Sequence of chain 1.B:
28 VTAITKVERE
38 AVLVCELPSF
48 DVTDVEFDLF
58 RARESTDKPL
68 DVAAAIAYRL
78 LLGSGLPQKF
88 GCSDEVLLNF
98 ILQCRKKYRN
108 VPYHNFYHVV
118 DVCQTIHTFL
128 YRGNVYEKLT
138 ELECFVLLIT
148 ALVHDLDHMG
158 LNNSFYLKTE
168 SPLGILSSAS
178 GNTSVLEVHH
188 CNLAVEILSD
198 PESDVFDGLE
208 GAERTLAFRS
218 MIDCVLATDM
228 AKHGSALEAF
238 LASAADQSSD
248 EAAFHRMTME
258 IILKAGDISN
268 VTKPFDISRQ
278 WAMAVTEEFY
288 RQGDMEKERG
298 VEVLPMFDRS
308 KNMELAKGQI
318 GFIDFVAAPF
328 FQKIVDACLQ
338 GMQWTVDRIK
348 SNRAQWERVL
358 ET

This protein binds this small molecule.
Small molecule (SMILES): COc1ccc(C2=NN(C(C)C)C(=O)[C@@H]3CC=CC[C@H]23)cc1C#CC(=O)NCCc1ccccc1F

Binding-site contacts:
Ligand atom C27 contacts residue MET303 of chain 1.B at 3.6 Å (hydrophobic).
Ligand atom C21 contacts residue GLY315 of chain 1.B at 3.7 Å.
Ligand atom O1 contacts residue VAL282 of chain 1.B at 3.7 Å.
Ligand atom C15 contacts residue ASP264 of chain 1.B at 3.8 Å.
Ligand atom F1 contacts residue MET303 of chain 1.B at 4.0 Å.
Ligand atom C15 contacts residue MET227 of chain 1.B at 3.6 Å (hydrophobic).
Ligand atom C11 contacts residue PHE319 of chain 1.B at 3.9 Å (hydrophobic).
Ligand atom C17 contacts residue MET227 of chain 1.B at 3.9 Å (hydrophobic).
Ligand atom C3 contacts residue PHE319 of chain 1.B at 4.0 Å (hydrophobic).
Ligand atom C1 contacts residue GLN316 of chain 1.B at 3.5 Å.
Ligand atom C26 contacts residue MET303 of chain 1.B at 3.6 Å (hydrophobic).
Ligand atom C10 contacts residue MET303 of chain 1.B at 3.8 Å (hydrophobic).
Ligand atom O3 contacts residue GLY315 of chain 1.B at 3.5 Å.
Ligand atom C19 contacts residue GLN316 of chain 1.B at 3.7 Å.
Ligand atom C24 contacts residue MET303 of chain 1.B at 3.4 Å (hydrophobic).
Ligand atom N1 contacts residue PHE319 of chain 1.B at 3.9 Å.
Ligand atom N3 contacts residue GLY315 of chain 1.B at 3.6 Å.
Ligand atom C16 contacts residue MET227 of chain 1.B at 3.5 Å (hydrophobic).
Ligand atom F1 contacts residue PHE319 of chain 1.B at 3.6 Å.
Ligand atom C20 contacts residue GLN316 of chain 1.B at 3.5 Å.
Ligand atom C17 contacts residue ILE265 of chain 1.B at 3.7 Å (hydrophobic).
Ligand atom C28 contacts residue MET303 of chain 1.B at 3.5 Å (hydrophobic).
Ligand atom C1 contacts residue VAL282 of chain 1.B at 3.9 Å (hydrophobic).
Ligand atom C4 contacts residue PHE286 of chain 1.B at 3.9 Å (hydrophobic).
Ligand atom C6 contacts residue PHE319 of chain 1.B at 3.8 Å (hydrophobic).
Ligand atom C25 contacts residue MET303 of chain 1.B at 3.4 Å (hydrophobic).
Ligand atom C2 contacts residue PHE319 of chain 1.B at 3.9 Å (hydrophobic).
Ligand atom O1 contacts residue GLN316 of chain 1.B at 3.0 Å (h-bond).
Ligand atom C2 contacts residue VAL282 of chain 1.B at 3.9 Å (hydrophobic).
Ligand atom C16 contacts residue ASP264 of chain 1.B at 3.6 Å.
Ligand atom C21 contacts residue GLN316 of chain 1.B at 3.9 Å.
Ligand atom C1 contacts residue ASN267 of chain 1.B at 3.6 Å.
Ligand atom C7 contacts residue PHE319 of chain 1.B at 3.9 Å (hydrophobic).
Ligand atom C29 contacts residue MET303 of chain 1.B at 3.4 Å (hydrophobic).
Ligand atom O3 contacts residue GLN316 of chain 1.B at 3.4 Å (h-bond).
Ligand atom O2 contacts residue MET227 of chain 1.B at 3.3 Å.
Ligand atom C12 contacts residue MET227 of chain 1.B at 3.6 Å (hydrophobic).
Ligand atom C4 contacts residue PHE319 of chain 1.B at 3.7 Å (hydrophobic).
Ligand atom O3 contacts residue THR283 of chain 1.B at 3.9 Å.
Ligand atom C5 contacts residue PHE319 of chain 1.B at 3.8 Å (hydrophobic).